This protein binds this small molecule.
Small molecule (SMILES): CC(=O)N[C@@H]1[C@@H](O)[C@H](O)[C@@H](CO)O[C@H]1O

Sequence of chain 1.D:
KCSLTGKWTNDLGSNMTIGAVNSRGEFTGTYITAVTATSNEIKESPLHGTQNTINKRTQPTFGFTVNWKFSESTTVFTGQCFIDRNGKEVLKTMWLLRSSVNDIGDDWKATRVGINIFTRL

Binding-site contacts:
Ligand atom C8 contacts residue ALA36 of chain 1.D at 3.8 Å (hydrophobic).
Ligand atom O6 contacts residue LEU123 of chain 1.D at 4.3 Å.
Ligand atom N2 contacts residue GLY15 of chain 1.D at 4.1 Å.
Ligand atom O7 contacts residue ILE34 of chain 1.D at 3.7 Å.
Ligand atom C8 contacts residue ILE34 of chain 1.D at 4.1 Å (hydrophobic).
Ligand atom O5 contacts residue LEU123 of chain 1.D at 3.8 Å.
Ligand atom C1 contacts residue ASN17 of chain 1.D at 1.9 Å.
Ligand atom C8 contacts residue ASN17 of chain 1.D at 4.4 Å.
Ligand atom C3 contacts residue ASN17 of chain 1.D at 4.1 Å.
Ligand atom C8 contacts residue GLY15 of chain 1.D at 3.4 Å.
Ligand atom C7 contacts residue GLY15 of chain 1.D at 4.3 Å.
Ligand atom C1 contacts residue LEU123 of chain 1.D at 4.4 Å (hydrophobic).
Ligand atom C8 contacts residue THR35 of chain 1.D at 3.5 Å.
Ligand atom O6 contacts residue LYS9 of chain 1.D at 4.2 Å.
Ligand atom C7 contacts residue ASN17 of chain 1.D at 3.5 Å.
Ligand atom O5 contacts residue ASN17 of chain 1.D at 2.8 Å (h-bond).
Ligand atom O7 contacts residue ASN17 of chain 1.D at 4.1 Å.
Ligand atom C5 contacts residue ASN17 of chain 1.D at 4.2 Å.
Ligand atom C2 contacts residue ASN17 of chain 1.D at 2.6 Å.
Ligand atom N2 contacts residue ASN17 of chain 1.D at 2.8 Å (h-bond).
Ligand atom C7 contacts residue ILE34 of chain 1.D at 4.3 Å (hydrophobic).